Binding-site contacts:
Ligand atom C3 contacts residue ASN1095 of chain 1.A at 3.8 Å.
Ligand atom O7 contacts residue HIS1098 of chain 1.A at 3.2 Å (h-bond).
Ligand atom C5 contacts residue HIS1098 of chain 1.A at 3.5 Å.
Ligand atom C5 contacts residue PHE1100 of chain 1.A at 4.0 Å (hydrophobic).
Ligand atom C6 contacts residue HIS1098 of chain 1.A at 4.4 Å.
Ligand atom C1 contacts residue PHE1100 of chain 1.A at 4.3 Å (hydrophobic).
Ligand atom C1 contacts residue HIS1098 of chain 1.A at 3.6 Å.
Ligand atom C2 contacts residue ASN1095 of chain 1.A at 2.4 Å.
Ligand atom C3 contacts residue HIS1098 of chain 1.A at 3.8 Å.
Ligand atom C7 contacts residue HIS1098 of chain 1.A at 3.8 Å.
Ligand atom N2 contacts residue THR1097 of chain 1.A at 3.5 Å (h-bond).
Ligand atom O7 contacts residue ASN1095 of chain 1.A at 3.2 Å (h-bond).
Ligand atom C1 contacts residue ASN1095 of chain 1.A at 1.4 Å.
Ligand atom C3 contacts residue THR1097 of chain 1.A at 4.0 Å.
Ligand atom O5 contacts residue ASN1095 of chain 1.A at 2.4 Å (h-bond).
Ligand atom O6 contacts residue PHE1100 of chain 1.A at 4.4 Å.
Ligand atom C7 contacts residue THR1097 of chain 1.A at 4.5 Å.
Ligand atom O4 contacts residue HIS1098 of chain 1.A at 3.8 Å.
Ligand atom C7 contacts residue ASN1095 of chain 1.A at 3.2 Å.
Ligand atom C4 contacts residue ASN1095 of chain 1.A at 4.2 Å.
Ligand atom C8 contacts residue ASN1095 of chain 1.A at 3.3 Å.
Ligand atom C5 contacts residue ASN1095 of chain 1.A at 3.7 Å.
Ligand atom O5 contacts residue PHE1100 of chain 1.A at 3.5 Å.
Ligand atom C1 contacts residue THR1097 of chain 1.A at 3.9 Å.
Ligand atom O5 contacts residue HIS1098 of chain 1.A at 3.9 Å.
Ligand atom N2 contacts residue ASN1095 of chain 1.A at 2.9 Å (h-bond).
Ligand atom C8 contacts residue HIS1098 of chain 1.A at 3.9 Å.
Ligand atom C2 contacts residue THR1097 of chain 1.A at 4.0 Å.
Ligand atom C4 contacts residue HIS1098 of chain 1.A at 4.0 Å.
Ligand atom C2 contacts residue HIS1098 of chain 1.A at 4.2 Å.
Ligand atom C6 contacts residue PHE1100 of chain 1.A at 3.7 Å (hydrophobic).

This small molecule binds to this protein.
Small molecule (SMILES): CC(=O)N[C@H]1[C@H](O[C@H]2[C@H](O)[C@@H](NC(C)=O)CO[C@@H]2CO)O[C@H](CO)[C@@H](O)[C@@H]1O

Sequence of chain 1.A:
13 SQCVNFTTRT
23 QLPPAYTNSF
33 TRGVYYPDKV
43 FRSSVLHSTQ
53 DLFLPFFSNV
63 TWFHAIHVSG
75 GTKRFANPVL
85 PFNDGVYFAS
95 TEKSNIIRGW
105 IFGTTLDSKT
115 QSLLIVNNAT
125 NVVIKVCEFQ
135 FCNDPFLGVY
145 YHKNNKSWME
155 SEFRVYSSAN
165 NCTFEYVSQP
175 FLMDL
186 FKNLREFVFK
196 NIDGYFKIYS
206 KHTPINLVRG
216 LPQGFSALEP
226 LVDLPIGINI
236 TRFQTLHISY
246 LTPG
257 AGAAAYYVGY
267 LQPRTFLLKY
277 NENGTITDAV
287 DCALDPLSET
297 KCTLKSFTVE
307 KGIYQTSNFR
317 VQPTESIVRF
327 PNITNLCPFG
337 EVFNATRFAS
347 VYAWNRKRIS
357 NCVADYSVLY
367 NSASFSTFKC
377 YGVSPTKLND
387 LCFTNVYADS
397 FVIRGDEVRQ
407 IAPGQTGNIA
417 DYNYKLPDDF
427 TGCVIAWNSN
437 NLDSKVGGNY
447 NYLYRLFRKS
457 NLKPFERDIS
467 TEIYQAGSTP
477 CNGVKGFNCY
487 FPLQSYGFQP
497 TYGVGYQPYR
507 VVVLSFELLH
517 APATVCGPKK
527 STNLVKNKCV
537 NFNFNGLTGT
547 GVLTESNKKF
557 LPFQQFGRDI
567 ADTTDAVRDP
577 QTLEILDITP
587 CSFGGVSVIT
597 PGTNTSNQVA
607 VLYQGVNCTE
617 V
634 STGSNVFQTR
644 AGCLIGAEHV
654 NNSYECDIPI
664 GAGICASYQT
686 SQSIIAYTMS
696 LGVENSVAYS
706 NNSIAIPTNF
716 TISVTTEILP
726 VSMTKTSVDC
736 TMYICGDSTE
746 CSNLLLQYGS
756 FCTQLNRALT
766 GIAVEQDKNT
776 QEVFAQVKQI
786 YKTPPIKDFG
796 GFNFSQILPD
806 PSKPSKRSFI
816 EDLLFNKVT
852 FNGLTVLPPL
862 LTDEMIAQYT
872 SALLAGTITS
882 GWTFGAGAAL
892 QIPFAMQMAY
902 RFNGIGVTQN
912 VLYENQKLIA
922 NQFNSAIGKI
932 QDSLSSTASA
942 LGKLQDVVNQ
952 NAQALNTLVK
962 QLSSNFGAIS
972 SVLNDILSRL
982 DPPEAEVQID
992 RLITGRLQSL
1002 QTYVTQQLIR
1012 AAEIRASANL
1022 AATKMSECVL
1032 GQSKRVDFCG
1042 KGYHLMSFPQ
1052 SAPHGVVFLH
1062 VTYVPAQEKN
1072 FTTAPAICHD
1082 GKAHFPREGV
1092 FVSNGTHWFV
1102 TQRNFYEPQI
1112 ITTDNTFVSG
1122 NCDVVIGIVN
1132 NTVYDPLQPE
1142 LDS